This protein binds this small molecule.
Small molecule (SMILES): CC(=O)N[C@@H]1[C@@H](O)[C@H](O)[C@@H](CO)O[C@H]1O

Binding-site contacts:
Ligand atom N2 contacts residue ASN1043 of chain 1.A at 2.9 Å (h-bond).
Ligand atom C6 contacts residue GLN864 of chain 1.B at 3.9 Å.
Ligand atom O6 contacts residue GLN864 of chain 1.B at 3.7 Å.
Ligand atom C1 contacts residue ASN1043 of chain 1.A at 1.4 Å.
Ligand atom C5 contacts residue ASN1043 of chain 1.A at 3.6 Å.
Ligand atom C2 contacts residue ASN1043 of chain 1.A at 2.4 Å.
Ligand atom C6 contacts residue ALA675 of chain 1.A at 3.8 Å (hydrophobic).
Ligand atom O5 contacts residue GLN864 of chain 1.B at 4.2 Å.
Ligand atom O6 contacts residue ASN1043 of chain 1.A at 4.5 Å.
Ligand atom C3 contacts residue ASN1043 of chain 1.A at 3.8 Å.
Ligand atom O5 contacts residue ASN1043 of chain 1.A at 2.3 Å (h-bond).
Ligand atom O7 contacts residue ASN1043 of chain 1.A at 4.2 Å.
Ligand atom O6 contacts residue ALA675 of chain 1.A at 4.2 Å.
Ligand atom C4 contacts residue ASN1043 of chain 1.A at 4.2 Å.
Ligand atom C5 contacts residue GLN864 of chain 1.B at 4.4 Å.
Ligand atom C7 contacts residue ASN1043 of chain 1.A at 3.8 Å.

Sequence of chain 1.B:
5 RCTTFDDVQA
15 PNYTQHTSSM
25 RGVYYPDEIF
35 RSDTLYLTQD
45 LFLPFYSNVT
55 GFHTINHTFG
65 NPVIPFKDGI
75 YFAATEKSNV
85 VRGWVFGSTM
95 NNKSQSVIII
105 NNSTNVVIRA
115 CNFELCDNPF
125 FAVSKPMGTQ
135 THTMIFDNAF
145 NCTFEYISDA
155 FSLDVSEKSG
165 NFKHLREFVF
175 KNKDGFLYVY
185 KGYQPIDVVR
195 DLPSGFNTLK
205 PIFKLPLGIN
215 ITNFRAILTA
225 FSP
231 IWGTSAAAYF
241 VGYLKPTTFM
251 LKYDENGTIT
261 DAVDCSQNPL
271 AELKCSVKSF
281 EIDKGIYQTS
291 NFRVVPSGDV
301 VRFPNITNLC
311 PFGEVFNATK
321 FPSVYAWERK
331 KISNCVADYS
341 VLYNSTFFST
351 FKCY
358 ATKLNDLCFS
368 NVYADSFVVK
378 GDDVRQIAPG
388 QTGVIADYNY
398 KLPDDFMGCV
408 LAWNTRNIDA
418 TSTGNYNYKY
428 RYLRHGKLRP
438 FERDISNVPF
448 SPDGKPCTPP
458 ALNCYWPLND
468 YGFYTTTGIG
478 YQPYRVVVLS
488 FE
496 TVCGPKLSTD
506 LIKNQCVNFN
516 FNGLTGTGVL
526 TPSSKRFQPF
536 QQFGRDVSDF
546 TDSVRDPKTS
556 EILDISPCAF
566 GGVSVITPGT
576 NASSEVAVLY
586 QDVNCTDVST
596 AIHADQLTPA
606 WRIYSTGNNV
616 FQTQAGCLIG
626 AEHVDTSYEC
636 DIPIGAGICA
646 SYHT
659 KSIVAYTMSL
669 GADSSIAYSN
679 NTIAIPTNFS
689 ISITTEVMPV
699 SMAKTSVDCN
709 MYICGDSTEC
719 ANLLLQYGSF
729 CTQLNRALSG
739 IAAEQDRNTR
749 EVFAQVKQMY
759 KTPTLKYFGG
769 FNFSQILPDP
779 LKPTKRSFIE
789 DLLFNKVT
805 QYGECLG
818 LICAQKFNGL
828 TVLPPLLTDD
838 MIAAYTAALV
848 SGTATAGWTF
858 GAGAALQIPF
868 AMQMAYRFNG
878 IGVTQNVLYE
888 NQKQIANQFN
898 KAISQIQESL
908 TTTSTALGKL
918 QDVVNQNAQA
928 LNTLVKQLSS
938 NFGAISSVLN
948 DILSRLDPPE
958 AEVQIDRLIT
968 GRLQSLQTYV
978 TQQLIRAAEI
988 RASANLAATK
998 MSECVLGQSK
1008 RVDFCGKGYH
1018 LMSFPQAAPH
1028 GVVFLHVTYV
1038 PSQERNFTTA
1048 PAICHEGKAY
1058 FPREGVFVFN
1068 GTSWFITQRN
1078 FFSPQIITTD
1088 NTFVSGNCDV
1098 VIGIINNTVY

Sequence of chain 1.A:
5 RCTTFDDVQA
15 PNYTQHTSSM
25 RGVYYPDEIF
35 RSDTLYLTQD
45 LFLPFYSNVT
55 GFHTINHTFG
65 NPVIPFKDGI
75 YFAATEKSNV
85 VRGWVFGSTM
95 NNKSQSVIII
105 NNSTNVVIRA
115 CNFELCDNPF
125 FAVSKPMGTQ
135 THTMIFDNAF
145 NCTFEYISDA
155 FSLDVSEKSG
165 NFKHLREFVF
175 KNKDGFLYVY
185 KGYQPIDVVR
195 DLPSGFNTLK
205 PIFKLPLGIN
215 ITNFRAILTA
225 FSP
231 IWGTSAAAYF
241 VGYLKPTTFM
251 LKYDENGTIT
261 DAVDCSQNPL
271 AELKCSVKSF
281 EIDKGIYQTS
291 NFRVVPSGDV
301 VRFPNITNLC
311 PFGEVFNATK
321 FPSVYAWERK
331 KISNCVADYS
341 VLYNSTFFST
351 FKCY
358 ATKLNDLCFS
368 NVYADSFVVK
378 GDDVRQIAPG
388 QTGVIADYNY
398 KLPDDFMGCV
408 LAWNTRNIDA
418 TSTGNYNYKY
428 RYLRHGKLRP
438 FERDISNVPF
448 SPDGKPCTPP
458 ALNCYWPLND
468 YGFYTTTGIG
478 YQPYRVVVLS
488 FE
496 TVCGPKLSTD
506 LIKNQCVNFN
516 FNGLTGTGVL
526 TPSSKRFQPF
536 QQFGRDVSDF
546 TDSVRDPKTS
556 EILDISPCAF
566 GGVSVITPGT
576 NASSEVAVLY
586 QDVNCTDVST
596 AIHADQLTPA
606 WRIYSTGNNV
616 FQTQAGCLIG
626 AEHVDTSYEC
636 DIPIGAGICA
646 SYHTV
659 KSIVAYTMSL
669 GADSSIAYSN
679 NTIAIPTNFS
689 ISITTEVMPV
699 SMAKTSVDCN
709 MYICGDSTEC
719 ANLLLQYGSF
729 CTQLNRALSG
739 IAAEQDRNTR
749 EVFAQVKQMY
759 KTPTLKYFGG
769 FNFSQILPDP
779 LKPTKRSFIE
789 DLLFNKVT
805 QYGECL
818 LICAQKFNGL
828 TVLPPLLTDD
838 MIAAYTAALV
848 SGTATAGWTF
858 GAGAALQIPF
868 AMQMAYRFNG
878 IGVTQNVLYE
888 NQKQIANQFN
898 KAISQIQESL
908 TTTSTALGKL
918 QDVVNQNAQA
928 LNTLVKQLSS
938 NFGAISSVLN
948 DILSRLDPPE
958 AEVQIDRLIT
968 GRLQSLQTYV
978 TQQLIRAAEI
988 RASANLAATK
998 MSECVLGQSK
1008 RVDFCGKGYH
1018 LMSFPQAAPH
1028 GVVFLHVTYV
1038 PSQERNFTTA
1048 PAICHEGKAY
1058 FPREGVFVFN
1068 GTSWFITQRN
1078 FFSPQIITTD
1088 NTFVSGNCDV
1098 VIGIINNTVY